Sequence of chain 1.E:
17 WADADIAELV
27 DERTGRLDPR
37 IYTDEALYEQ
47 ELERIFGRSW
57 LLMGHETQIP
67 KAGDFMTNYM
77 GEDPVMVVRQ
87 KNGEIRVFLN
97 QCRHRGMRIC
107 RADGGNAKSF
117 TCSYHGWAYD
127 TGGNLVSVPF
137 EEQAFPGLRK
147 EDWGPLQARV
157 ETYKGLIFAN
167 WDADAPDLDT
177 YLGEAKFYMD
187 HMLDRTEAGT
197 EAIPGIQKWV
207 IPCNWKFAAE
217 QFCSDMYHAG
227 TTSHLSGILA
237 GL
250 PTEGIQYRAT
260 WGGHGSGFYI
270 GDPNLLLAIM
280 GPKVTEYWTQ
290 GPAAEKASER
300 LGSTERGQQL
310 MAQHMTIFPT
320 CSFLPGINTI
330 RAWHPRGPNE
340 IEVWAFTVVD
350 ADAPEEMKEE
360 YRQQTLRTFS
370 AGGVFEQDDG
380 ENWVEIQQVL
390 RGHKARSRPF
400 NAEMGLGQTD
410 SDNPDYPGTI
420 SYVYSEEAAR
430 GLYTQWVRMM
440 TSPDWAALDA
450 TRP

The protein below binds the small molecule below.
Small molecule (SMILES): c1ccc(-c2ccccc2)cc1

Binding-site contacts:
Ligand atom C4 contacts residue HIS230 of chain 1.E at 3.6 Å.
Ligand atom C3 contacts residue HIS230 of chain 1.E at 3.6 Å.
Ligand atom C15 contacts residue ASP221 of chain 1.E at 3.7 Å.
Ligand atom C6 contacts residue LEU274 of chain 1.E at 4.1 Å (hydrophobic).
Ligand atom C12 contacts residue PHE218 of chain 1.E at 3.5 Å (hydrophobic).
Ligand atom C14 contacts residue HIS224 of chain 1.E at 3.8 Å.
Ligand atom C6 contacts residue ILE278 of chain 1.E at 3.8 Å (hydrophobic).
Ligand atom C5 contacts residue ALA225 of chain 1.E at 3.9 Å (hydrophobic).
Ligand atom C5 contacts residue ILE278 of chain 1.E at 3.5 Å (hydrophobic).
Ligand atom C12 contacts residue HIS224 of chain 1.E at 3.8 Å.
Ligand atom C4 contacts residue PHE368 of chain 1.E at 3.8 Å (hydrophobic).
Ligand atom C14 contacts residue ASP221 of chain 1.E at 3.3 Å.
Ligand atom C12 contacts residue LEU323 of chain 1.E at 3.8 Å (hydrophobic).
Ligand atom C4 contacts residue ALA225 of chain 1.E at 3.7 Å (hydrophobic).
Ligand atom C17 contacts residue LEU323 of chain 1.E at 3.7 Å (hydrophobic).
Ligand atom C15 contacts residue MET222 of chain 1.E at 3.9 Å (hydrophobic).
Ligand atom C14 contacts residue GLN217 of chain 1.E at 3.5 Å.
Ligand atom C3 contacts residue PHE368 of chain 1.E at 3.8 Å (hydrophobic).
Ligand atom C13 contacts residue PHE218 of chain 1.E at 3.7 Å (hydrophobic).
Ligand atom C5 contacts residue PHE374 of chain 1.E at 4.2 Å (hydrophobic).
Ligand atom C13 contacts residue HIS224 of chain 1.E at 3.9 Å.
Ligand atom C13 contacts residue GLN217 of chain 1.E at 3.2 Å.
Ligand atom C13 contacts residue HIS313 of chain 1.E at 3.7 Å.
Ligand atom C3 contacts residue ALA225 of chain 1.E at 3.6 Å (hydrophobic).
Ligand atom C2 contacts residue MET222 of chain 1.E at 4.1 Å (hydrophobic).
Ligand atom C16 contacts residue LEU323 of chain 1.E at 4.1 Å (hydrophobic).
Ligand atom C12 contacts residue GLN217 of chain 1.E at 3.4 Å.
Ligand atom C17 contacts residue HIS224 of chain 1.E at 3.8 Å.
Ligand atom C15 contacts residue HIS224 of chain 1.E at 3.7 Å.
Ligand atom C1 contacts residue MET222 of chain 1.E at 3.3 Å (hydrophobic).
Ligand atom C17 contacts residue PHE368 of chain 1.E at 4.1 Å (hydrophobic).
Ligand atom C6 contacts residue ALA311 of chain 1.E at 3.8 Å (hydrophobic).
Ligand atom C4 contacts residue PHE374 of chain 1.E at 3.7 Å (hydrophobic).
Ligand atom C1 contacts residue ALA225 of chain 1.E at 3.9 Å (hydrophobic).
Ligand atom C15 contacts residue HIS313 of chain 1.E at 3.9 Å.
Ligand atom C2 contacts residue ALA225 of chain 1.E at 3.7 Å (hydrophobic).
Ligand atom C6 contacts residue ALA225 of chain 1.E at 4.0 Å (hydrophobic).
Ligand atom C14 contacts residue HIS313 of chain 1.E at 3.4 Å.
Ligand atom C16 contacts residue HIS224 of chain 1.E at 3.7 Å.
Ligand atom C6 contacts residue MET222 of chain 1.E at 3.6 Å (hydrophobic).